The small molecule below binds the protein below.
Small molecule (SMILES): O=c1[nH]cnc2c1ncn2[C@@H]1O[C@H](COP(=O)(O)O)[C@@H](O)[C@H]1O

Sequence of chain 3.A:
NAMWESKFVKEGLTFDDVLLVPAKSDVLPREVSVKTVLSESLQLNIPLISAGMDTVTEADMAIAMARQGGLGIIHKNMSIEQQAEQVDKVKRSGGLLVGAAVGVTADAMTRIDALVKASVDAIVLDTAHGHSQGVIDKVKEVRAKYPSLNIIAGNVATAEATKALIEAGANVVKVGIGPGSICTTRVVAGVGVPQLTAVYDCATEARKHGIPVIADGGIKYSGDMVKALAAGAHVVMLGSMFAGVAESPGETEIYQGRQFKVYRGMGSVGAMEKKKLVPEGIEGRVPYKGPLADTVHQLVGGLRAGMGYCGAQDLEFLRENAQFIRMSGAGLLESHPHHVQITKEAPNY

Binding-site contacts:
Ligand atom C4' contacts residue ASP238 of chain 3.A at 3.5 Å.
Ligand atom O3' contacts residue ASP238 of chain 3.A at 2.5 Å (salt-bridge).
Ligand atom O1P contacts residue SER262 of chain 3.A at 2.9 Å (h-bond).
Ligand atom O6 contacts residue GLU313 of chain 3.A at 3.7 Å.
Ligand atom O2P contacts residue SER262 of chain 3.A at 3.5 Å (h-bond).
Ligand atom C6 contacts residue GLY289 of chain 3.A at 3.6 Å.
Ligand atom C2 contacts residue 2EY1 of chain 3.D at 3.2 Å.
Ligand atom N1 contacts residue 2EY1 of chain 3.D at 3.4 Å.
Ligand atom O5' contacts residue GLY239 of chain 3.A at 3.5 Å.
Ligand atom N7 contacts residue ILE204 of chain 3.A at 3.6 Å.
Ligand atom O3P contacts residue SER203 of chain 3.A at 2.9 Å (h-bond).
Ligand atom O2' contacts residue ASP238 of chain 3.A at 2.5 Å (salt-bridge).
Ligand atom C2 contacts residue CYS205 of chain 3.A at 3.2 Å (hydrophobic).
Ligand atom O2' contacts residue ASN177 of chain 3.A at 3.6 Å.
Ligand atom C8 contacts residue MET75 of chain 3.A at 3.6 Å (hydrophobic).
Ligand atom O6 contacts residue GLY287 of chain 3.A at 3.2 Å.
Ligand atom O3' contacts residue ALA73 of chain 3.A at 3.5 Å.
Ligand atom O1P contacts residue SER203 of chain 3.A at 2.6 Å (h-bond).
Ligand atom O2P contacts residue GLY261 of chain 3.A at 2.8 Å (h-bond).
Ligand atom O3P contacts residue GLY240 of chain 3.A at 2.9 Å (h-bond).
Ligand atom N7 contacts residue MET288 of chain 3.A at 2.9 Å (h-bond).
Ligand atom P contacts residue SER262 of chain 3.A at 3.7 Å.
Ligand atom C6 contacts residue GLU313 of chain 3.A at 3.7 Å.
Ligand atom C8 contacts residue ILE204 of chain 3.A at 3.7 Å (hydrophobic).
Ligand atom O1P contacts residue TYR285 of chain 3.A at 2.6 Å (h-bond).
Ligand atom O6 contacts residue GLY314 of chain 3.A at 3.3 Å.
Ligand atom O3' contacts residue MET259 of chain 3.A at 3.6 Å (h-bond).
Ligand atom O5' contacts residue GLY202 of chain 3.A at 3.5 Å.
Ligand atom N7 contacts residue GLY287 of chain 3.A at 3.5 Å.
Ligand atom O6 contacts residue GLY289 of chain 3.A at 2.7 Å (h-bond).
Ligand atom O3P contacts residue GLY202 of chain 3.A at 3.5 Å.
Ligand atom C5 contacts residue MET288 of chain 3.A at 3.7 Å (hydrophobic).
Ligand atom N3 contacts residue 2EY1 of chain 3.D at 3.3 Å.
Ligand atom N1 contacts residue GLU313 of chain 3.A at 2.8 Å (salt-bridge).
Ligand atom C2' contacts residue ASP238 of chain 3.A at 3.7 Å.
Ligand atom C5' contacts residue TYR285 of chain 3.A at 3.5 Å (hydrophobic).
Ligand atom C5 contacts residue ILE204 of chain 3.A at 3.6 Å (hydrophobic).
Ligand atom C3' contacts residue ASP238 of chain 3.A at 3.4 Å.
Ligand atom O6 contacts residue MET288 of chain 3.A at 3.2 Å (h-bond).
Ligand atom C2 contacts residue GLU313 of chain 3.A at 3.5 Å.